Sequence of chain 1.B:
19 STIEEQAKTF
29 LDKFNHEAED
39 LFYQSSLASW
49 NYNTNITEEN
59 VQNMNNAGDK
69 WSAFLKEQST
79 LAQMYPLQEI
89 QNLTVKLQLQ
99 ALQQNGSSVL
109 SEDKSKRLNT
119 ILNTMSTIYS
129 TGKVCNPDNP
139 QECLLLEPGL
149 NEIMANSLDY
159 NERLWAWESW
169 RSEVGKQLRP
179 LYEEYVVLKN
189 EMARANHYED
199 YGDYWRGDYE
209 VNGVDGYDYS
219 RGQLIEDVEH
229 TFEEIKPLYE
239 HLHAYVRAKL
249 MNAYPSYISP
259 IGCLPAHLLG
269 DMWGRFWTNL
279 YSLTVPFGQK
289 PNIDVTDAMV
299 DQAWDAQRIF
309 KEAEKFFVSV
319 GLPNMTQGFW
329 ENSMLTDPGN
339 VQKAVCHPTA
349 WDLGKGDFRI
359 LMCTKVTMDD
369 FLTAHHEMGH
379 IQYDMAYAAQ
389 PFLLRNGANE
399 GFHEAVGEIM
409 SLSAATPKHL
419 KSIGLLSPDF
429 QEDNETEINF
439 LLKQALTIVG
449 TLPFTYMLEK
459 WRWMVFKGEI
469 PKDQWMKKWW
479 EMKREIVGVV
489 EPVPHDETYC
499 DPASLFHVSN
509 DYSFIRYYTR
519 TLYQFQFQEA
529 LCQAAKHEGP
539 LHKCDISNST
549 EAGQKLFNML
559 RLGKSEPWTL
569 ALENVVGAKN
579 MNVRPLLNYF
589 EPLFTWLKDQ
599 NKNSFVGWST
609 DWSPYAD

The protein below binds the small molecule below.
Small molecule (SMILES): CC(=O)N[C@H]1[C@H](O[C@H]2[C@H](O)[C@@H](NC(C)=O)CO[C@@H]2CO)O[C@H](CO)[C@@H](O[C@@H]2O[C@H](CO[C@H]3O[C@H](CO)[C@@H](O)[C@H](O)[C@@H]3O)[C@@H](O)[C@H](O[C@H]3O[C@H](CO)[C@@H](O)[C@H](O)[C@@H]3O[C@@H]3O[C@H](CO)[C@@H](O)[C@H](O)[C@H]3NC(C)=O)[C@@H]2O)[C@@H]1O

Binding-site contacts:
Ligand atom C3 contacts residue ASN322 of chain 1.B at 3.7 Å.
Ligand atom C8 contacts residue ASN322 of chain 1.B at 4.5 Å.
Ligand atom C1 contacts residue ASN322 of chain 1.B at 1.4 Å.
Ligand atom O6 contacts residue LYS309 of chain 1.B at 4.2 Å.
Ligand atom O7 contacts residue ASN322 of chain 1.B at 3.2 Å (h-bond).
Ligand atom C6 contacts residue LYS309 of chain 1.B at 4.0 Å.
Ligand atom O7 contacts residue VAL316 of chain 1.B at 3.5 Å.
Ligand atom N2 contacts residue ASN322 of chain 1.B at 2.9 Å (h-bond).
Ligand atom C5 contacts residue ASN322 of chain 1.B at 3.6 Å.
Ligand atom C1 contacts residue VAL316 of chain 1.B at 4.2 Å (hydrophobic).
Ligand atom C7 contacts residue ASN322 of chain 1.B at 3.3 Å.
Ligand atom C2 contacts residue ASN322 of chain 1.B at 2.5 Å.
Ligand atom O3 contacts residue LYS313 of chain 1.B at 4.1 Å.
Ligand atom C4 contacts residue ASN322 of chain 1.B at 4.2 Å.
Ligand atom O5 contacts residue ASN322 of chain 1.B at 2.3 Å (h-bond).
Ligand atom O4 contacts residue LYS313 of chain 1.B at 3.8 Å.